Binding-site contacts:
Ligand atom C8 contacts residue GLN486 of chain 1.E at 4.4 Å.
Ligand atom C5 contacts residue ASN481 of chain 1.E at 3.7 Å.
Ligand atom C6 contacts residue ASN481 of chain 1.E at 4.4 Å.
Ligand atom O6 contacts residue ASN482 of chain 1.E at 4.3 Å.
Ligand atom C4 contacts residue ASN481 of chain 1.E at 4.2 Å.
Ligand atom C1 contacts residue ASN481 of chain 1.E at 1.4 Å.
Ligand atom C8 contacts residue ASN481 of chain 1.E at 4.3 Å.
Ligand atom N2 contacts residue ASN481 of chain 1.E at 2.9 Å (h-bond).
Ligand atom O6 contacts residue ASN481 of chain 1.E at 4.2 Å.
Ligand atom C7 contacts residue ASN481 of chain 1.E at 3.0 Å.
Ligand atom C7 contacts residue THR483 of chain 1.E at 4.1 Å.
Ligand atom C2 contacts residue ASN481 of chain 1.E at 2.5 Å.
Ligand atom O7 contacts residue THR483 of chain 1.E at 3.0 Å (h-bond).
Ligand atom O7 contacts residue ASN481 of chain 1.E at 2.8 Å (h-bond).
Ligand atom O5 contacts residue ASN481 of chain 1.E at 2.4 Å (h-bond).
Ligand atom C3 contacts residue ASN481 of chain 1.E at 3.8 Å.

Sequence of chain 1.E:
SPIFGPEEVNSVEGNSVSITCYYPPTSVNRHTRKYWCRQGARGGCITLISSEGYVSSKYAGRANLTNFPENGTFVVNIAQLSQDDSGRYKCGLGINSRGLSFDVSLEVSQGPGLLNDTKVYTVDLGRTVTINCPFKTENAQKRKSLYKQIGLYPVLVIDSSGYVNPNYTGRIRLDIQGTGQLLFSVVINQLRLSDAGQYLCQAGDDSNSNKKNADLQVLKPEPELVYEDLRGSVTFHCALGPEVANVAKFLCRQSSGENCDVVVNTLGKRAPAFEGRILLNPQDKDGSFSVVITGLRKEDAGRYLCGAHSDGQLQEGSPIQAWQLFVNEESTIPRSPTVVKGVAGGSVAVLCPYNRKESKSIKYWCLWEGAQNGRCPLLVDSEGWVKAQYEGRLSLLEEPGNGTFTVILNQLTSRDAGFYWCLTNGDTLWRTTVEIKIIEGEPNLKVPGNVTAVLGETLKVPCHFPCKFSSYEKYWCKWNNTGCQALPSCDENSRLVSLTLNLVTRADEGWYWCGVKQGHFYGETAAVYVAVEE

A protein and the small-molecule ligand that binds it are described below.
Small molecule (SMILES): CC(=O)N[C@@H]1[C@@H](O)[C@H](O)[C@@H](CO)O[C@H]1O